Binding-site contacts:
Ligand atom C7 contacts residue TRP285 of chain 1.A at 3.2 Å (hydrophobic).
Ligand atom C1 contacts residue ASN135 of chain 1.A at 1.4 Å.
Ligand atom N2 contacts residue TRP285 of chain 1.A at 4.5 Å.
Ligand atom C2 contacts residue ASN135 of chain 1.A at 2.5 Å.
Ligand atom C6 contacts residue ASP134 of chain 1.A at 3.8 Å.
Ligand atom C8 contacts residue TRP285 of chain 1.A at 3.1 Å (hydrophobic).
Ligand atom C8 contacts residue ASN135 of chain 1.A at 3.5 Å.
Ligand atom O5 contacts residue ASN135 of chain 1.A at 2.5 Å (h-bond).
Ligand atom N2 contacts residue ASN135 of chain 1.A at 2.9 Å (h-bond).
Ligand atom C7 contacts residue ASN135 of chain 1.A at 3.0 Å.
Ligand atom C5 contacts residue ASN135 of chain 1.A at 3.8 Å.
Ligand atom O3 contacts residue ASP287 of chain 1.A at 4.1 Å.
Ligand atom O7 contacts residue ASN135 of chain 1.A at 2.7 Å (h-bond).
Ligand atom C4 contacts residue ASN135 of chain 1.A at 4.3 Å.
Ligand atom O7 contacts residue TRP285 of chain 1.A at 2.5 Å (h-bond).
Ligand atom C3 contacts residue ASN135 of chain 1.A at 3.8 Å.

Sequence of chain 1.A:
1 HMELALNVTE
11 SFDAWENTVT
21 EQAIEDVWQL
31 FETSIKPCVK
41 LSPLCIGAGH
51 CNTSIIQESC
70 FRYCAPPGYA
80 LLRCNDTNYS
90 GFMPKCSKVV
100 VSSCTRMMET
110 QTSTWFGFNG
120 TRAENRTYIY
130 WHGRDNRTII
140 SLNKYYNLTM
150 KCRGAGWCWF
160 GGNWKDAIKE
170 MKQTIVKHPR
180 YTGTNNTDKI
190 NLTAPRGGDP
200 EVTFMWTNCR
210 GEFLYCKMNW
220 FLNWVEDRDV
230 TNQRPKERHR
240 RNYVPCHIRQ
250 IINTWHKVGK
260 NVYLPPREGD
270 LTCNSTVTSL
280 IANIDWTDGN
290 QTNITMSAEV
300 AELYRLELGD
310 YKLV

The protein below binds the small molecule below.
Small molecule (SMILES): CC(=O)N[C@H]1[C@H](O[C@H]2[C@H](O)[C@@H](NC(C)=O)CO[C@@H]2CO[C@H]2O[C@@H](C)[C@@H](O)[C@@H](O)[C@@H]2O)O[C@H](CO)[C@@H](O[C@H]2O[C@H](CO)[C@@H](O)[C@H](O)[C@@H]2O)[C@@H]1O